Binding-site contacts:
Ligand atom CD1 contacts residue TRP73 of chain 1.C at 2.9 Å (hydrophobic).
Ligand atom CB contacts residue TYR84 of chain 1.C at 3.3 Å (hydrophobic).
Ligand atom N contacts residue PRO7 of chain 1.I at 2.6 Å (h-bond).
Ligand atom CA contacts residue PRO7 of chain 1.I at 2.9 Å (hydrophobic).
Ligand atom CG contacts residue SER77 of chain 1.C at 3.9 Å.
Ligand atom O contacts residue THR143 of chain 1.C at 2.3 Å (h-bond).
Ligand atom CG contacts residue TRP147 of chain 1.C at 3.7 Å (hydrophobic).
Ligand atom CA contacts residue THR143 of chain 1.C at 3.8 Å.
Ligand atom CD1 contacts residue TRP147 of chain 1.C at 3.3 Å (hydrophobic).
Ligand atom N contacts residue LYS146 of chain 1.C at 3.7 Å.
Ligand atom OG contacts residue TYR84 of chain 1.C at 2.6 Å (h-bond).
Ligand atom O contacts residue TYR123 of chain 1.C at 3.5 Å (h-bond).
Ligand atom CD2 contacts residue LEU81 of chain 1.C at 3.9 Å (hydrophobic).
Ligand atom N contacts residue ASN80 of chain 1.C at 3.5 Å (h-bond).
Ligand atom N contacts residue TYR84 of chain 1.C at 2.7 Å (h-bond).
Ligand atom CA contacts residue ASN80 of chain 1.C at 3.4 Å.
Ligand atom CB contacts residue SER77 of chain 1.C at 3.7 Å.
Ligand atom CA contacts residue TYR84 of chain 1.C at 3.2 Å (hydrophobic).
Ligand atom O contacts residue PRO7 of chain 1.I at 3.4 Å (h-bond).
Ligand atom O contacts residue TYR84 of chain 1.C at 3.0 Å (h-bond).
Ligand atom CB contacts residue ILE142 of chain 1.C at 3.3 Å (hydrophobic).
Ligand atom C contacts residue TYR84 of chain 1.C at 3.2 Å (hydrophobic).
Ligand atom CD2 contacts residue TYR123 of chain 1.C at 3.8 Å (hydrophobic).
Ligand atom C contacts residue THR143 of chain 1.C at 3.0 Å.
Ligand atom OXT contacts residue TYR84 of chain 1.C at 3.4 Å (h-bond).
Ligand atom CD1 contacts residue SER77 of chain 1.C at 3.2 Å.
Ligand atom CB contacts residue THR143 of chain 1.C at 3.7 Å.
Ligand atom O contacts residue TRP147 of chain 1.C at 3.5 Å (h-bond).
Ligand atom OG contacts residue ILE142 of chain 1.C at 3.2 Å.
Ligand atom C contacts residue TYR84 of chain 1.C at 3.4 Å (hydrophobic).
Ligand atom CA contacts residue THR143 of chain 1.C at 3.5 Å.
Ligand atom C contacts residue PRO7 of chain 1.I at 3.5 Å (hydrophobic).
Ligand atom CA contacts residue TRP147 of chain 1.C at 4.0 Å (hydrophobic).
Ligand atom C contacts residue ASN80 of chain 1.C at 3.9 Å.
Ligand atom CB contacts residue LYS146 of chain 1.C at 3.2 Å.
Ligand atom O contacts residue ASN80 of chain 1.C at 3.1 Å (h-bond).
Ligand atom CG contacts residue THR143 of chain 1.C at 3.8 Å.
Ligand atom N contacts residue THR143 of chain 1.C at 3.2 Å (h-bond).
Ligand atom O contacts residue TYR84 of chain 1.C at 3.0 Å.
Ligand atom CA contacts residue LYS146 of chain 1.C at 3.8 Å.

Sequence of chain 1.C:
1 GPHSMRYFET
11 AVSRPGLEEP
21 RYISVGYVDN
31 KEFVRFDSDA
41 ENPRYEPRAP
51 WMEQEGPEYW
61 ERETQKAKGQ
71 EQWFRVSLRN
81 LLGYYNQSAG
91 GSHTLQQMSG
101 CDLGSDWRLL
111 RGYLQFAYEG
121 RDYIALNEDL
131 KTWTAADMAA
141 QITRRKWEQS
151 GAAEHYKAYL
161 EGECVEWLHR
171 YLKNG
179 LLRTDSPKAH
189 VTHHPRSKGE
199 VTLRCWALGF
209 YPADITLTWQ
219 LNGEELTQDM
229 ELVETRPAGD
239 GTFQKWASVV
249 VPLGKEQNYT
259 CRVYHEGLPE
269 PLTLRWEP

The small molecule below binds the protein below.
Small molecule (SMILES): CC(C)C[C@H](NC(=O)CNC(=O)CN)C(=O)N[C@@H](CO)C(=O)N[C@@H](CCCCN)C(=O)O

Sequence of chain 1.I:
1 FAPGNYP